This protein binds this small molecule.
Small molecule (SMILES): O=c1cc(-c2ccc(O)c(O)c2)oc2c(O)c(O)ccc12

Sequence of chain 1.A:
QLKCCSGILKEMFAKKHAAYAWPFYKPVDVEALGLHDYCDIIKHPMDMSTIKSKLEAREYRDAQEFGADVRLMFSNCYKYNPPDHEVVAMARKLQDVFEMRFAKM

Binding-site contacts:
Ligand atom C9 contacts residue VAL91 of chain 1.A at 4.0 Å (hydrophobic).
Ligand atom C14 contacts residue ASN85 of chain 1.A at 3.5 Å.
Ligand atom C6 contacts residue PRO27 of chain 1.A at 3.2 Å (hydrophobic).
Ligand atom C14 contacts residue LEU39 of chain 1.A at 4.1 Å (hydrophobic).
Ligand atom C4 contacts residue VAL91 of chain 1.A at 4.2 Å (hydrophobic).
Ligand atom O21 contacts residue ASN85 of chain 1.A at 2.7 Å (h-bond).
Ligand atom C10 contacts residue TYR84 of chain 1.A at 4.1 Å (hydrophobic).
Ligand atom C13 contacts residue LEU39 of chain 1.A at 3.8 Å (hydrophobic).
Ligand atom O21 contacts residue TYR84 of chain 1.A at 4.4 Å.
Ligand atom O8 contacts residue LEU37 of chain 1.A at 3.2 Å.
Ligand atom C15 contacts residue LEU39 of chain 1.A at 3.9 Å (hydrophobic).
Ligand atom O12 contacts residue LEU39 of chain 1.A at 4.1 Å.
Ligand atom C11 contacts residue ASN85 of chain 1.A at 4.2 Å.
Ligand atom C13 contacts residue ASN85 of chain 1.A at 4.3 Å.
Ligand atom O19 contacts residue HIS89 of chain 1.A at 4.2 Å.
Ligand atom C5 contacts residue PHE28 of chain 1.A at 4.2 Å (hydrophobic).
Ligand atom O7 contacts residue PRO27 of chain 1.A at 2.5 Å (h-bond).
Ligand atom C5 contacts residue VAL32 of chain 1.A at 3.5 Å (hydrophobic).
Ligand atom C18 contacts residue LEU37 of chain 1.A at 4.2 Å (hydrophobic).
Ligand atom C10 contacts residue VAL91 of chain 1.A at 4.1 Å (hydrophobic).
Ligand atom C11 contacts residue LEU39 of chain 1.A at 3.9 Å (hydrophobic).
Ligand atom C5 contacts residue PRO27 of chain 1.A at 3.2 Å (hydrophobic).
Ligand atom C9 contacts residue ASN85 of chain 1.A at 3.5 Å.
Ligand atom O21 contacts residue VAL91 of chain 1.A at 4.0 Å.
Ligand atom C16 contacts residue LEU39 of chain 1.A at 3.8 Å (hydrophobic).
Ligand atom C14 contacts residue TYR84 of chain 1.A at 4.0 Å (hydrophobic).
Ligand atom C17 contacts residue LEU39 of chain 1.A at 4.0 Å (hydrophobic).
Ligand atom C3 contacts residue VAL91 of chain 1.A at 4.0 Å (hydrophobic).
Ligand atom C6 contacts residue VAL32 of chain 1.A at 3.9 Å (hydrophobic).
Ligand atom C18 contacts residue LEU39 of chain 1.A at 3.8 Å (hydrophobic).
Ligand atom C4 contacts residue VAL32 of chain 1.A at 3.7 Å (hydrophobic).
Ligand atom C10 contacts residue ASN85 of chain 1.A at 3.3 Å.
Ligand atom C4 contacts residue PHE28 of chain 1.A at 4.2 Å (hydrophobic).
Ligand atom C1 contacts residue LEU37 of chain 1.A at 4.1 Å (hydrophobic).
Ligand atom O12 contacts residue LEU37 of chain 1.A at 4.1 Å.
Ligand atom O21 contacts residue CYS81 of chain 1.A at 3.7 Å.
Ligand atom C3 contacts residue VAL32 of chain 1.A at 4.2 Å (hydrophobic).
Ligand atom O20 contacts residue LEU39 of chain 1.A at 4.3 Å.
Ligand atom C15 contacts residue HIS89 of chain 1.A at 4.1 Å.
Ligand atom C14 contacts residue HIS89 of chain 1.A at 4.0 Å.